Sequence of chain 4.A:
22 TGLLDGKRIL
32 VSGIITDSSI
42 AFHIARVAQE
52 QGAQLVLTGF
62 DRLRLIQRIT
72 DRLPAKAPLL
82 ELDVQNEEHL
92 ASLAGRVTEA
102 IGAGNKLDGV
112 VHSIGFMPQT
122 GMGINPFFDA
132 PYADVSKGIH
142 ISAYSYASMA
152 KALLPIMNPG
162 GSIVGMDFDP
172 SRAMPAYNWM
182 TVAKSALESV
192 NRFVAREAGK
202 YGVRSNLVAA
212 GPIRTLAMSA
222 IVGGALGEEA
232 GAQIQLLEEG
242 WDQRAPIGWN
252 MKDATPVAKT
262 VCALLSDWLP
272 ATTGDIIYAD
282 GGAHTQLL

The small molecule below binds the protein below.
Small molecule (SMILES): CCCCCCc1ccc(Oc2ccccc2C#N)c(O)c1

Binding-site contacts:
Ligand atom C19 contacts residue TYR178 of chain 4.A at 3.8 Å (hydrophobic).
Ligand atom C11 contacts residue ACT1 of chain 4.E at 3.3 Å.
Ligand atom C1 contacts residue NAD1 of chain 4.B at 3.6 Å.
Ligand atom NAB contacts residue ALA218 of chain 4.A at 3.7 Å.
Ligand atom C1 contacts residue TYR178 of chain 4.A at 3.5 Å (hydrophobic).
Ligand atom C10 contacts residue MET123 of chain 4.A at 3.7 Å (hydrophobic).
Ligand atom O17 contacts residue LYS185 of chain 4.A at 3.7 Å.
Ligand atom CAD contacts residue GLY116 of chain 4.A at 3.5 Å.
Ligand atom NAB contacts residue NAD1 of chain 4.B at 3.3 Å.
Ligand atom C3 contacts residue MET219 of chain 4.A at 3.8 Å (hydrophobic).
Ligand atom C11 contacts residue MET118 of chain 4.A at 3.9 Å (hydrophobic).
Ligand atom C10 contacts residue ACT1 of chain 4.E at 3.8 Å.
Ligand atom O7 contacts residue ALA218 of chain 4.A at 3.6 Å.
Ligand atom C14 contacts residue NAD1 of chain 4.B at 3.3 Å.
Ligand atom C12 contacts residue PHE117 of chain 4.A at 3.6 Å (hydrophobic).
Ligand atom C8 contacts residue ALA218 of chain 4.A at 3.8 Å (hydrophobic).
Ligand atom CAD contacts residue NAD1 of chain 4.B at 3.7 Å.
Ligand atom O17 contacts residue TYR178 of chain 4.A at 2.4 Å (h-bond).
Ligand atom C12 contacts residue ACT1 of chain 4.E at 3.5 Å.
Ligand atom C17 contacts residue LEU238 of chain 4.A at 3.8 Å (hydrophobic).
Ligand atom C3 contacts residue NAD1 of chain 4.B at 3.2 Å.
Ligand atom C19 contacts residue PRO176 of chain 4.A at 3.1 Å (hydrophobic).
Ligand atom C11 contacts residue MET181 of chain 4.A at 3.7 Å (hydrophobic).
Ligand atom C8 contacts residue NAD1 of chain 4.B at 3.6 Å.
Ligand atom CAD contacts residue ALA218 of chain 4.A at 3.5 Å (hydrophobic).
Ligand atom C16 contacts residue PHE169 of chain 4.A at 3.8 Å (hydrophobic).
Ligand atom C13 contacts residue ALA218 of chain 4.A at 3.7 Å (hydrophobic).
Ligand atom C6 contacts residue TYR178 of chain 4.A at 3.3 Å (hydrophobic).
Ligand atom C12 contacts residue GLY116 of chain 4.A at 3.6 Å.
Ligand atom C6 contacts residue NAD1 of chain 4.B at 3.4 Å.
Ligand atom C4 contacts residue MET219 of chain 4.A at 3.7 Å (hydrophobic).
Ligand atom O7 contacts residue NAD1 of chain 4.B at 3.1 Å (h-bond).
Ligand atom C5 contacts residue NAD1 of chain 4.B at 3.5 Å.
Ligand atom NAB contacts residue GLY116 of chain 4.A at 3.3 Å (h-bond).
Ligand atom C10 contacts residue MET181 of chain 4.A at 3.6 Å (hydrophobic).
Ligand atom O17 contacts residue NAD1 of chain 4.B at 2.5 Å (h-bond).
Ligand atom C4 contacts residue NAD1 of chain 4.B at 3.6 Å.
Ligand atom C3 contacts residue ILE222 of chain 4.A at 3.8 Å (hydrophobic).
Ligand atom C2 contacts residue NAD1 of chain 4.B at 3.2 Å.
Ligand atom C12 contacts residue MET181 of chain 4.A at 3.9 Å (hydrophobic).